Sequence of chain 1.AA:
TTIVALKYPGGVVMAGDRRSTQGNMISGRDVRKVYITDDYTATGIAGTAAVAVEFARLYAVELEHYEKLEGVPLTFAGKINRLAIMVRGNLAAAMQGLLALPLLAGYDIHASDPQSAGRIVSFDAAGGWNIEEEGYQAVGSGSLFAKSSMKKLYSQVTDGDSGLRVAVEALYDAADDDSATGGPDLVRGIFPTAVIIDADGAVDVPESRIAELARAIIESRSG

The small molecule below binds the protein below.
Small molecule (SMILES): COC[C@H](NC(=O)[C@H](CC(=O)n1cccc1)NC(=O)CCc1ccccc1)C(=O)NCc1cccc2ccccc12

Sequence of chain 1.BA:
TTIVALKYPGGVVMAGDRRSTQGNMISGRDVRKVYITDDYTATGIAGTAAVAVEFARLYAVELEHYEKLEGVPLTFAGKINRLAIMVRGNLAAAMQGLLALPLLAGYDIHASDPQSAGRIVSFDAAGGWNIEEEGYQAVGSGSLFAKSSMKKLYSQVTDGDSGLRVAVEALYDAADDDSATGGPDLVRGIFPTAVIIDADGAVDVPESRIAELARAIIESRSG

Binding-site contacts:
Ligand atom O41 contacts residue GLN22 of chain 1.AA at 3.4 Å.
Ligand atom O01 contacts residue ALA49 of chain 1.AA at 3.0 Å (h-bond).
Ligand atom C29 contacts residue ASP124 of chain 1.BA at 3.4 Å.
Ligand atom C16 contacts residue VAL31 of chain 1.AA at 3.5 Å (hydrophobic).
Ligand atom O18 contacts residue SER20 of chain 1.AA at 3.4 Å.
Ligand atom C09 contacts residue ILE45 of chain 1.AA at 3.5 Å (hydrophobic).
Ligand atom C24 contacts residue ASP124 of chain 1.BA at 3.6 Å.
Ligand atom C15 contacts residue VAL31 of chain 1.AA at 3.4 Å (hydrophobic).
Ligand atom O30 contacts residue SER27 of chain 1.AA at 3.1 Å (h-bond).
Ligand atom O18 contacts residue THR21 of chain 1.AA at 3.2 Å (h-bond).
Ligand atom C23 contacts residue ASP124 of chain 1.BA at 3.6 Å.
Ligand atom C28 contacts residue GLY128 of chain 1.BA at 3.5 Å.
Ligand atom C33 contacts residue ASP124 of chain 1.BA at 3.6 Å.
Ligand atom N25 contacts residue ASP124 of chain 1.BA at 3.5 Å (salt-bridge).
Ligand atom C15 contacts residue ALA49 of chain 1.AA at 3.4 Å (hydrophobic).
Ligand atom C32 contacts residue ASP124 of chain 1.BA at 3.7 Å.
Ligand atom C04 contacts residue GLY47 of chain 1.AA at 3.6 Å.
Ligand atom C21 contacts residue GLY47 of chain 1.AA at 3.5 Å.
Ligand atom C36 contacts residue ALA126 of chain 1.BA at 3.6 Å (hydrophobic).
Ligand atom N06 contacts residue THR1 of chain 1.AA at 3.7 Å.
Ligand atom C07 contacts residue THR1 of chain 1.AA at 3.1 Å.
Ligand atom O30 contacts residue GLN22 of chain 1.AA at 3.1 Å (h-bond).
Ligand atom C05 contacts residue GLY47 of chain 1.AA at 3.6 Å.
Ligand atom C24 contacts residue SER27 of chain 1.AA at 3.7 Å.
Ligand atom C15 contacts residue SER20 of chain 1.AA at 3.6 Å.
Ligand atom C10 contacts residue LYS33 of chain 1.AA at 3.6 Å.
Ligand atom C14 contacts residue ALA49 of chain 1.AA at 3.5 Å (hydrophobic).
Ligand atom C07 contacts residue GLY47 of chain 1.AA at 3.6 Å.
Ligand atom N06 contacts residue GLY47 of chain 1.AA at 2.7 Å (h-bond).
Ligand atom N31 contacts residue ASP124 of chain 1.BA at 2.9 Å (salt-bridge).
Ligand atom C02 contacts residue THR21 of chain 1.AA at 3.5 Å.
Ligand atom C09 contacts residue LYS33 of chain 1.AA at 3.7 Å.
Ligand atom N03 contacts residue THR21 of chain 1.AA at 2.8 Å (h-bond).
Ligand atom C23 contacts residue SER20 of chain 1.AA at 3.5 Å.
Ligand atom O01 contacts residue THR48 of chain 1.AA at 3.4 Å.
Ligand atom C22 contacts residue THR21 of chain 1.AA at 3.4 Å.
Ligand atom C16 contacts residue ALA49 of chain 1.AA at 3.6 Å (hydrophobic).
Ligand atom C28 contacts residue TRP129 of chain 1.BA at 3.5 Å (hydrophobic).
Ligand atom C10 contacts residue ILE45 of chain 1.AA at 3.2 Å (hydrophobic).
Ligand atom C19 contacts residue THR21 of chain 1.AA at 3.6 Å.